Sequence of chain 1.E:
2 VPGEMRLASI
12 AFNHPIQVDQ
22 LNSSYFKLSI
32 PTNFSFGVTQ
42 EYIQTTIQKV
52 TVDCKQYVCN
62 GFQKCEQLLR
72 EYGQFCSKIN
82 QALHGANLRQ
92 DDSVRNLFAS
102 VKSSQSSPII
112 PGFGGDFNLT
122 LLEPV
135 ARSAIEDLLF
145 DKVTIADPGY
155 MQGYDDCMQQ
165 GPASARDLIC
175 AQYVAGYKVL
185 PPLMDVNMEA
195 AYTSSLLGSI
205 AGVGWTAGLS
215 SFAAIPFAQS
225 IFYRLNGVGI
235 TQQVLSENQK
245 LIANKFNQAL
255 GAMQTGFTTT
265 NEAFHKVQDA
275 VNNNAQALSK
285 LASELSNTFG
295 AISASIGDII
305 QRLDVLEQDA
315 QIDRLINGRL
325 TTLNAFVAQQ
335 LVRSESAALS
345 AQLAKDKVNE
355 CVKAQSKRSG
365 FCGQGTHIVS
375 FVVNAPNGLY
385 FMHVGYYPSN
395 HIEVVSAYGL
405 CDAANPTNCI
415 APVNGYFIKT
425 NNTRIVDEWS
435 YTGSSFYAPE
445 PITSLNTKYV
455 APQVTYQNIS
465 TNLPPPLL

A small-molecule ligand and the protein it binds are described below.
Small molecule (SMILES): CC(=O)N[C@H]1[C@H](O[C@H]2[C@H](O)[C@@H](NC(C)=O)CO[C@@H]2CO)O[C@H](CO)[C@@H](O)[C@@H]1O

Binding-site contacts:
Ligand atom O7 contacts residue TYR441 of chain 1.E at 4.5 Å.
Ligand atom N2 contacts residue ASN425 of chain 1.E at 2.9 Å (h-bond).
Ligand atom O7 contacts residue ASN425 of chain 1.E at 3.4 Å (h-bond).
Ligand atom O7 contacts residue ILE396 of chain 1.E at 4.5 Å.
Ligand atom C7 contacts residue ASN425 of chain 1.E at 3.3 Å.
Ligand atom C8 contacts residue GLU397 of chain 1.E at 4.0 Å.
Ligand atom O5 contacts residue ASN425 of chain 1.E at 2.4 Å (h-bond).
Ligand atom C8 contacts residue ASN425 of chain 1.E at 4.4 Å.
Ligand atom C3 contacts residue ASN425 of chain 1.E at 3.8 Å.
Ligand atom C8 contacts residue ILE396 of chain 1.E at 3.7 Å (hydrophobic).
Ligand atom C5 contacts residue ASN425 of chain 1.E at 3.7 Å.
Ligand atom C2 contacts residue ASN425 of chain 1.E at 2.5 Å.
Ligand atom C4 contacts residue ASN425 of chain 1.E at 4.3 Å.
Ligand atom C1 contacts residue ASN425 of chain 1.E at 1.5 Å.
Ligand atom C8 contacts residue VAL398 of chain 1.E at 4.2 Å (hydrophobic).